Binding-site contacts:
Ligand atom CAG contacts residue THR316 of chain 1.A at 4.1 Å.
Ligand atom CAF contacts residue GLY317 of chain 1.A at 4.2 Å.
Ligand atom OAT contacts residue ALA315 of chain 1.A at 2.8 Å (h-bond).
Ligand atom SAD contacts residue GLY317 of chain 1.A at 4.0 Å.
Ligand atom OAT contacts residue GLY60 of chain 1.A at 4.2 Å.
Ligand atom CAL contacts residue SER61 of chain 1.A at 3.8 Å.
Ligand atom CAM contacts residue TYR147 of chain 1.A at 4.1 Å (hydrophobic).
Ligand atom B contacts residue ALA315 of chain 1.A at 4.2 Å.
Ligand atom OAT contacts residue GLY314 of chain 1.A at 3.5 Å.
Ligand atom CAK contacts residue ASN149 of chain 1.A at 3.8 Å.
Ligand atom SAD contacts residue ALA315 of chain 1.A at 3.7 Å.
Ligand atom SAD contacts residue THR316 of chain 1.A at 3.7 Å.
Ligand atom CAG contacts residue ALA315 of chain 1.A at 3.4 Å (hydrophobic).
Ligand atom CAN contacts residue LEU116 of chain 1.A at 3.1 Å (hydrophobic).
Ligand atom CAS contacts residue LEU116 of chain 1.A at 3.5 Å (hydrophobic).
Ligand atom CAK contacts residue SER61 of chain 1.A at 2.5 Å.
Ligand atom CAK contacts residue LYS64 of chain 1.A at 4.0 Å.
Ligand atom NAJ contacts residue SER61 of chain 1.A at 3.2 Å (h-bond).
Ligand atom OAT contacts residue SER61 of chain 1.A at 2.4 Å (h-bond).
Ligand atom OAO contacts residue SER61 of chain 1.A at 2.4 Å (h-bond).
Ligand atom OAO contacts residue TYR147 of chain 1.A at 2.6 Å (h-bond).
Ligand atom CAB contacts residue THR316 of chain 1.A at 3.8 Å.
Ligand atom CAE contacts residue ALA315 of chain 1.A at 3.9 Å (hydrophobic).
Ligand atom B contacts residue TYR147 of chain 1.A at 3.4 Å.
Ligand atom CAB contacts residue GLY317 of chain 1.A at 3.5 Å.
Ligand atom OAI contacts residue ASN149 of chain 1.A at 3.0 Å (h-bond).
Ligand atom CAK contacts residue ALA315 of chain 1.A at 4.2 Å (hydrophobic).
Ligand atom CAC contacts residue GLY317 of chain 1.A at 3.7 Å.
Ligand atom CAM contacts residue ASN149 of chain 1.A at 3.9 Å.
Ligand atom B contacts residue SER61 of chain 1.A at 1.5 Å.
Ligand atom CAH contacts residue TYR218 of chain 1.A at 3.9 Å (hydrophobic).
Ligand atom B contacts residue LYS64 of chain 1.A at 3.9 Å.
Ligand atom NAJ contacts residue ALA315 of chain 1.A at 3.1 Å (h-bond).
Ligand atom CAH contacts residue ALA315 of chain 1.A at 3.7 Å (hydrophobic).
Ligand atom CAM contacts residue LEU116 of chain 1.A at 3.6 Å (hydrophobic).
Ligand atom NAJ contacts residue TYR218 of chain 1.A at 4.0 Å.
Ligand atom CAH contacts residue ASN149 of chain 1.A at 4.0 Å.
Ligand atom CAE contacts residue THR316 of chain 1.A at 3.8 Å.
Ligand atom OAI contacts residue TYR218 of chain 1.A at 3.8 Å.
Ligand atom CAG contacts residue TYR218 of chain 1.A at 3.6 Å (hydrophobic).

A small-molecule ligand and the protein it binds are described below.
Small molecule (SMILES): O=C(Cc1cccs1)N[C@H](B(O)O)c1ccccc1

Sequence of chain 1.A:
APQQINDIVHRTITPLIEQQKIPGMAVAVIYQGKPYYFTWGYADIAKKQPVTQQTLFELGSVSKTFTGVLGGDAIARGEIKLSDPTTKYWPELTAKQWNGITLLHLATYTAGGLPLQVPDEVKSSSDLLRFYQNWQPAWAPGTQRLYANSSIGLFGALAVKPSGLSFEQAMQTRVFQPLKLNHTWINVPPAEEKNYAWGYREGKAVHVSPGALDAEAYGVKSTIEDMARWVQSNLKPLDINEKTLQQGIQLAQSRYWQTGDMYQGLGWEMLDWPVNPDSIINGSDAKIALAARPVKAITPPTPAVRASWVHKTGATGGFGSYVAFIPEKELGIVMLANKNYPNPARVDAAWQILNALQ